Binding-site contacts:
Ligand atom O2 contacts residue GLU181 of chain 1.E at 3.5 Å (salt-bridge).
Ligand atom C5 contacts residue VAL414 of chain 1.E at 3.9 Å (hydrophobic).
Ligand atom C1 contacts residue GLU181 of chain 1.E at 3.6 Å.
Ligand atom C2 contacts residue VAL414 of chain 1.E at 4.0 Å (hydrophobic).
Ligand atom C8 contacts residue LEU231 of chain 1.E at 3.1 Å (hydrophobic).
Ligand atom O7 contacts residue VAL224 of chain 1.E at 2.7 Å.
Ligand atom O5 contacts residue ASN232 of chain 1.E at 2.1 Å (h-bond).
Ligand atom O7 contacts residue VAL414 of chain 1.E at 3.4 Å.
Ligand atom O4 contacts residue GLU181 of chain 1.E at 3.5 Å (salt-bridge).
Ligand atom O7 contacts residue PRO182 of chain 1.E at 3.9 Å.
Ligand atom C6 contacts residue GLY348 of chain 1.E at 4.0 Å.
Ligand atom C5 contacts residue ASN232 of chain 1.E at 3.4 Å.
Ligand atom C3 contacts residue VAL414 of chain 1.E at 3.1 Å (hydrophobic).
Ligand atom C5 contacts residue GLU181 of chain 1.E at 2.5 Å.
Ligand atom O3 contacts residue VAL414 of chain 1.E at 4.0 Å.
Ligand atom C7 contacts residue VAL224 of chain 1.E at 3.3 Å (hydrophobic).
Ligand atom O7 contacts residue ASN232 of chain 1.E at 3.5 Å (h-bond).
Ligand atom O6 contacts residue LYS222 of chain 1.E at 2.4 Å (salt-bridge).
Ligand atom C2 contacts residue SER415 of chain 1.E at 3.7 Å.
Ligand atom C6 contacts residue LYS222 of chain 1.E at 3.4 Å.
Ligand atom C2 contacts residue ASN232 of chain 1.E at 2.4 Å.
Ligand atom C3 contacts residue ASN232 of chain 1.E at 3.7 Å.
Ligand atom C4 contacts residue GLU181 of chain 1.E at 3.6 Å.
Ligand atom C8 contacts residue NAG1 of chain 1.VA at 3.6 Å.
Ligand atom O5 contacts residue GLU181 of chain 1.E at 3.1 Å (salt-bridge).
Ligand atom C8 contacts residue VAL224 of chain 1.E at 3.3 Å (hydrophobic).
Ligand atom C1 contacts residue ASN232 of chain 1.E at 1.5 Å.
Ligand atom O4 contacts residue VAL414 of chain 1.E at 3.3 Å (h-bond).
Ligand atom O6 contacts residue CYS347 of chain 1.E at 3.1 Å (h-bond).
Ligand atom C7 contacts residue SER415 of chain 1.E at 4.0 Å.
Ligand atom N2 contacts residue SER415 of chain 1.E at 3.2 Å (h-bond).
Ligand atom O5 contacts residue LYS222 of chain 1.E at 3.5 Å (salt-bridge).
Ligand atom C1 contacts residue SER415 of chain 1.E at 3.2 Å.
Ligand atom O3 contacts residue CYS347 of chain 1.E at 3.3 Å (h-bond).
Ligand atom C7 contacts residue ASN232 of chain 1.E at 3.2 Å.
Ligand atom C6 contacts residue GLU181 of chain 1.E at 3.2 Å.
Ligand atom C4 contacts residue VAL414 of chain 1.E at 3.5 Å (hydrophobic).
Ligand atom N2 contacts residue ASN232 of chain 1.E at 2.8 Å (h-bond).
Ligand atom O6 contacts residue GLY348 of chain 1.E at 3.2 Å (h-bond).
Ligand atom C2 contacts residue GLU181 of chain 1.E at 4.0 Å.

Sequence of chain 1.E:
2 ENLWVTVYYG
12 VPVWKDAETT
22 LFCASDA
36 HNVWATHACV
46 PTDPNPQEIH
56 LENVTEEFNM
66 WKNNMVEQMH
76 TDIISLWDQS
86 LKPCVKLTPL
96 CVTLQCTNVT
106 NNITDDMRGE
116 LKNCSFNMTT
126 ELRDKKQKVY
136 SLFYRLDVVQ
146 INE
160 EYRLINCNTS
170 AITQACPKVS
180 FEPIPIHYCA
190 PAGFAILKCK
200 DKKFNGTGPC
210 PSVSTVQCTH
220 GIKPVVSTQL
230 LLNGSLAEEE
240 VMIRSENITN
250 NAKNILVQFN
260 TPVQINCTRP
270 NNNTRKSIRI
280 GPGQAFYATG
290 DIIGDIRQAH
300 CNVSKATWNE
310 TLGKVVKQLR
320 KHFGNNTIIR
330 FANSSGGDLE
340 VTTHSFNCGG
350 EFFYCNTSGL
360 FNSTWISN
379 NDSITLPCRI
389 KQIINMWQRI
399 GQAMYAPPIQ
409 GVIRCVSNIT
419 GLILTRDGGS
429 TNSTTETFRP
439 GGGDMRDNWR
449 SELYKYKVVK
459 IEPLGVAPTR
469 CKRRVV

This protein binds this small molecule.
Small molecule (SMILES): CC(=O)N[C@H]1[C@H](O[C@H]2[C@H](O)[C@@H](NC(C)=O)CO[C@@H]2CO)O[C@H](CO)[C@@H](O[C@@H]2O[C@H](CO[C@H]3O[C@H](CO)[C@@H](O)[C@H](O[C@H]4O[C@H](CO)[C@@H](O)[C@H](O)[C@@H]4O)[C@@H]3O)[C@@H](O)[C@H](O[C@H]3O[C@H](CO)[C@@H](O)[C@H](O)[C@@H]3O[C@H]3O[C@H](CO)[C@@H](O)[C@H](O)[C@@H]3O)[C@@H]2O)[C@@H]1O